This small molecule binds to this protein.
Small molecule (SMILES): O=C(O)CP(=O)(O)O

Binding-site contacts:
Ligand atom C1 contacts residue SER142 of chain 1.A at 4.1 Å.
Ligand atom P contacts residue SER142 of chain 1.A at 4.2 Å.
Ligand atom O2P contacts residue SER143 of chain 1.A at 4.2 Å.
Ligand atom P contacts residue HIS32 of chain 1.A at 3.6 Å.
Ligand atom C1P contacts residue SER142 of chain 1.A at 4.3 Å.
Ligand atom O2 contacts residue SER144 of chain 1.A at 2.8 Å (h-bond).
Ligand atom C1 contacts residue SER144 of chain 1.A at 3.5 Å.
Ligand atom C1P contacts residue SER143 of chain 1.A at 4.5 Å.
Ligand atom O1 contacts residue SER143 of chain 1.A at 3.9 Å.
Ligand atom O2 contacts residue SER142 of chain 1.A at 3.2 Å.
Ligand atom O1P contacts residue HIS32 of chain 1.A at 3.2 Å (h-bond).
Ligand atom O1 contacts residue SER144 of chain 1.A at 3.3 Å (h-bond).
Ligand atom O2P contacts residue SER142 of chain 1.A at 3.5 Å.
Ligand atom P contacts residue SER143 of chain 1.A at 4.0 Å.
Ligand atom O3P contacts residue SER143 of chain 1.A at 3.0 Å (h-bond).
Ligand atom O3P contacts residue HIS32 of chain 1.A at 3.1 Å (h-bond).
Ligand atom O1 contacts residue THR24 of chain 1.A at 4.4 Å.
Ligand atom C1 contacts residue SER143 of chain 1.A at 3.9 Å.
Ligand atom O2 contacts residue SER143 of chain 1.A at 3.1 Å (h-bond).
Ligand atom O3P contacts residue SER142 of chain 1.A at 4.0 Å.
Ligand atom O2P contacts residue HIS32 of chain 1.A at 4.2 Å.

Sequence of chain 1.A:
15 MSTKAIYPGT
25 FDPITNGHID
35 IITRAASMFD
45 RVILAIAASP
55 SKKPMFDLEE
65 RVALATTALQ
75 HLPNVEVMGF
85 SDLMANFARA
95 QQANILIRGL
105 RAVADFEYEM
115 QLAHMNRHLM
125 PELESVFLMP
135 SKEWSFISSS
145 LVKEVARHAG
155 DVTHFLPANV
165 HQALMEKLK